Sequence of chain 1.A:
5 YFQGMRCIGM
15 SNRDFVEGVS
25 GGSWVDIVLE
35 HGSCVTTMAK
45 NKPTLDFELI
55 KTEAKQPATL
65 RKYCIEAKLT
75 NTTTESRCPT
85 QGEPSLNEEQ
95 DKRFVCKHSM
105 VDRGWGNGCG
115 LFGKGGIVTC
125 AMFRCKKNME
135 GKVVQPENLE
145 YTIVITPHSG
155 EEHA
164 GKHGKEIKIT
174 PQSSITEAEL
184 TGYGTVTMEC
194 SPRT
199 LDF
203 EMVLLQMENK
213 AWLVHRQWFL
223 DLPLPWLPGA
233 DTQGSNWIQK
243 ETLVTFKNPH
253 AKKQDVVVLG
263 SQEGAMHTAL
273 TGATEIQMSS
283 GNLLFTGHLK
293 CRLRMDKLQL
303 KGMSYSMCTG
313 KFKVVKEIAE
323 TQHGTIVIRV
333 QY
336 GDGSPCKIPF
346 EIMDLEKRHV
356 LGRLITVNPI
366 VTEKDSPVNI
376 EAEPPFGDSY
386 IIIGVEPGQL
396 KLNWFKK

The small molecule below binds the protein below.
Small molecule (SMILES): CC(=O)N[C@@H]1[C@@H](O)[C@H](O)[C@@H](CO)O[C@H]1O

Sequence of chain 1.B:
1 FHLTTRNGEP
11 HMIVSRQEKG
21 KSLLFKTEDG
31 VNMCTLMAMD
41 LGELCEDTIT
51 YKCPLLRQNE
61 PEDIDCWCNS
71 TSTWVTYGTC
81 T

Binding-site contacts:
Ligand atom O5 contacts residue ASN75 of chain 1.A at 2.1 Å (h-bond).
Ligand atom C7 contacts residue ASN75 of chain 1.A at 2.8 Å.
Ligand atom O6 contacts residue THR48 of chain 1.B at 4.0 Å.
Ligand atom C5 contacts residue NAG1 of chain 1.N at 3.7 Å.
Ligand atom C8 contacts residue PHE98 of chain 1.A at 3.6 Å (hydrophobic).
Ligand atom C3 contacts residue ASN75 of chain 1.A at 3.5 Å.
Ligand atom C3 contacts residue NAG1 of chain 1.N at 3.3 Å.
Ligand atom O3 contacts residue NAG1 of chain 1.N at 2.4 Å (h-bond).
Ligand atom C5 contacts residue ASN75 of chain 1.A at 3.2 Å.
Ligand atom O4 contacts residue NAG1 of chain 1.N at 1.6 Å.
Ligand atom C2 contacts residue ASN75 of chain 1.A at 2.6 Å.
Ligand atom C4 contacts residue NAG1 of chain 1.N at 2.9 Å.
Ligand atom O5 contacts residue THR48 of chain 1.B at 4.0 Å.
Ligand atom C8 contacts residue MET126 of chain 1.A at 3.7 Å (hydrophobic).
Ligand atom C7 contacts residue MET126 of chain 1.A at 3.8 Å (hydrophobic).
Ligand atom O6 contacts residue CYS45 of chain 1.B at 3.4 Å (h-bond).
Ligand atom O7 contacts residue MET126 of chain 1.A at 3.1 Å.
Ligand atom O6 contacts residue ASN75 of chain 1.A at 3.8 Å.
Ligand atom O6 contacts residue GLU46 of chain 1.B at 3.8 Å.
Ligand atom O7 contacts residue ASN75 of chain 1.A at 3.2 Å (h-bond).
Ligand atom C2 contacts residue NAG1 of chain 1.N at 4.1 Å.
Ligand atom N2 contacts residue ASN75 of chain 1.A at 3.0 Å (h-bond).
Ligand atom C1 contacts residue ASN75 of chain 1.A at 1.3 Å.
Ligand atom C8 contacts residue ASN75 of chain 1.A at 3.0 Å.
Ligand atom C4 contacts residue ASN75 of chain 1.A at 4.0 Å.
Ligand atom C6 contacts residue NAG1 of chain 1.N at 3.4 Å.
Ligand atom O6 contacts residue NAG1 of chain 1.N at 4.1 Å.
Ligand atom C6 contacts residue ASN75 of chain 1.A at 3.8 Å.
Ligand atom C6 contacts residue THR48 of chain 1.B at 4.4 Å.
Ligand atom C6 contacts residue CYS45 of chain 1.B at 4.4 Å (hydrophobic).